Binding-site contacts:
Ligand atom C5C contacts residue PHE135 of chain 45.A at 3.5 Å (hydrophobic).
Ligand atom C5C contacts residue ILE111 of chain 45.A at 3.8 Å (hydrophobic).
Ligand atom C5B contacts residue ILE113 of chain 45.A at 3.5 Å (hydrophobic).
Ligand atom C31 contacts residue PRO177 of chain 45.A at 3.9 Å (hydrophobic).
Ligand atom C2C contacts residue VAL192 of chain 45.A at 3.7 Å (hydrophobic).
Ligand atom C4B contacts residue ILE113 of chain 45.A at 4.0 Å (hydrophobic).
Ligand atom C5B contacts residue ASP112 of chain 45.A at 4.0 Å.
Ligand atom C4A contacts residue ASP112 of chain 45.A at 2.6 Å.
Ligand atom C6B contacts residue ILE113 of chain 45.A at 4.0 Å (hydrophobic).
Ligand atom N2 contacts residue PHE233 of chain 45.A at 3.7 Å.
Ligand atom C2B contacts residue TYR201 of chain 45.A at 3.5 Å (hydrophobic).
Ligand atom C4C contacts residue VAL192 of chain 45.A at 3.5 Å (hydrophobic).
Ligand atom C5B contacts residue ILE111 of chain 45.A at 3.9 Å (hydrophobic).
Ligand atom C2C contacts residue PHE155 of chain 45.A at 3.9 Å (hydrophobic).
Ligand atom O1A contacts residue TRP203 of chain 45.A at 3.3 Å.
Ligand atom N3A contacts residue THR114 of chain 45.A at 4.0 Å.
Ligand atom C3B contacts residue TRP203 of chain 45.A at 3.1 Å (hydrophobic).
Ligand atom O1B contacts residue TYR201 of chain 45.A at 3.4 Å.
Ligand atom C3C contacts residue PHE135 of chain 45.A at 3.8 Å (hydrophobic).
Ligand atom C4C contacts residue PHE135 of chain 45.A at 3.8 Å (hydrophobic).
Ligand atom C4A contacts residue THR114 of chain 45.A at 3.5 Å.
Ligand atom O1 contacts residue PHE233 of chain 45.A at 3.1 Å.
Ligand atom C2A contacts residue TRP203 of chain 45.A at 3.6 Å (hydrophobic).
Ligand atom O1 contacts residue PHE155 of chain 45.A at 3.4 Å.
Ligand atom C5A contacts residue ASP112 of chain 45.A at 4.0 Å.
Ligand atom C3B contacts residue ASN228 of chain 45.A at 4.0 Å.
Ligand atom C5 contacts residue PHE155 of chain 45.A at 3.9 Å (hydrophobic).
Ligand atom N3A contacts residue ILE113 of chain 45.A at 3.8 Å.
Ligand atom O1A contacts residue ASN228 of chain 45.A at 3.7 Å.
Ligand atom C4 contacts residue ILE24 of chain 45.C at 4.0 Å (hydrophobic).
Ligand atom C5A contacts residue ASN228 of chain 45.A at 4.0 Å.
Ligand atom C2A contacts residue ASP112 of chain 45.A at 3.8 Å.
Ligand atom C2B contacts residue TRP203 of chain 45.A at 4.0 Å (hydrophobic).
Ligand atom C4B contacts residue TRP203 of chain 45.A at 3.5 Å (hydrophobic).
Ligand atom C31 contacts residue ILE24 of chain 45.C at 3.6 Å (hydrophobic).
Ligand atom C31 contacts residue VAL179 of chain 45.A at 3.3 Å (hydrophobic).
Ligand atom N2 contacts residue PHE155 of chain 45.A at 3.5 Å.
Ligand atom C6C contacts residue TYR201 of chain 45.A at 3.9 Å (hydrophobic).
Ligand atom C5 contacts residue PHE233 of chain 45.A at 4.0 Å (hydrophobic).
Ligand atom N3A contacts residue ASP112 of chain 45.A at 2.5 Å (salt-bridge).

Sequence of chain 45.C:
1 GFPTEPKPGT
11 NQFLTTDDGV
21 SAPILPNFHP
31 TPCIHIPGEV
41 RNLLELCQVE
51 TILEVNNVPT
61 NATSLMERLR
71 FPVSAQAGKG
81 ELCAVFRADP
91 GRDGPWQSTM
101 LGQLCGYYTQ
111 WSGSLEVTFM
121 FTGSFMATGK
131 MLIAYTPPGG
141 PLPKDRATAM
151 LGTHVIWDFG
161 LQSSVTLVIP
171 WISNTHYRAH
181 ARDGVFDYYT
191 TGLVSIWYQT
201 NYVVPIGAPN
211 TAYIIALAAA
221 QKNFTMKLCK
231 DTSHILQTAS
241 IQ

Sequence of chain 41.C:
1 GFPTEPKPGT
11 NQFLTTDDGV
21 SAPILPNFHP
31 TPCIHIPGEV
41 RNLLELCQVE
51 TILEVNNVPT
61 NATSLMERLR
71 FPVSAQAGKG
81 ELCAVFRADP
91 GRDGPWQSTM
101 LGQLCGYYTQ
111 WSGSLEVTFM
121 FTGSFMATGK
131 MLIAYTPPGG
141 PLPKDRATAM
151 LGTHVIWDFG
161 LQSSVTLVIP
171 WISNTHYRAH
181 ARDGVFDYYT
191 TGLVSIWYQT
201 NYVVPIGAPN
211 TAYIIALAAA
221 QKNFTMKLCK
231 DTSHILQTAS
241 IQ

Sequence of chain 45.A:
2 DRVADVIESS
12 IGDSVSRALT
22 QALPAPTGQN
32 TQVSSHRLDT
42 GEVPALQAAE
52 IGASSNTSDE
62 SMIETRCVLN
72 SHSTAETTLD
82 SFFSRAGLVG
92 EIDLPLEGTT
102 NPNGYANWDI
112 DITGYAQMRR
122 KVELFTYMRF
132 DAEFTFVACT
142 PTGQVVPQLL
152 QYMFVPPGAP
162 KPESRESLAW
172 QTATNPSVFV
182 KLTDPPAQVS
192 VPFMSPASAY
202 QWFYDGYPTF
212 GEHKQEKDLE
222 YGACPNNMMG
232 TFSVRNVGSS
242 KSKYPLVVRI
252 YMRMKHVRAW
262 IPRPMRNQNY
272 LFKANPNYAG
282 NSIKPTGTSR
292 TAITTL

This protein binds this small molecule.
Small molecule (SMILES): Cc1cc(CCCCCCCOc2ccc(C3=NCCO3)cc2)on1